Sequence of chain 1.C:
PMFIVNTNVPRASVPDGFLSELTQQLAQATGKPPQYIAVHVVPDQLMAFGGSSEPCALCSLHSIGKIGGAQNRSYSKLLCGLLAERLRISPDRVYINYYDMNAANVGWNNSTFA

Binding-site contacts:
Ligand atom CAJ contacts residue SER63 of chain 1.A at 4.3 Å.
Ligand atom NAG contacts residue TYR36 of chain 1.A at 4.2 Å.
Ligand atom CAD contacts residue MET101 of chain 1.A at 3.9 Å (hydrophobic).
Ligand atom SAB contacts residue LYS32 of chain 1.A at 4.0 Å.
Ligand atom OAH contacts residue ILE64 of chain 1.A at 3.3 Å (h-bond).
Ligand atom OAH contacts residue SER63 of chain 1.A at 3.2 Å.
Ligand atom CAD contacts residue VAL106 of chain 1.A at 3.9 Å (hydrophobic).
Ligand atom CAC contacts residue HIS62 of chain 1.A at 4.2 Å.
Ligand atom NAG contacts residue HIS62 of chain 1.A at 3.8 Å.
Ligand atom CAC contacts residue VAL106 of chain 1.A at 3.6 Å (hydrophobic).
Ligand atom NAG contacts residue PRO1 of chain 1.A at 2.3 Å (h-bond).
Ligand atom CAC contacts residue ASN97 of chain 1.C at 3.5 Å.
Ligand atom CAF contacts residue TYR95 of chain 1.C at 3.7 Å (hydrophobic).
Ligand atom CAD contacts residue ASN97 of chain 1.C at 4.0 Å.
Ligand atom CAI contacts residue PRO1 of chain 1.A at 1.4 Å (hydrophobic).
Ligand atom SAB contacts residue PRO1 of chain 1.A at 2.7 Å (h-bond).
Ligand atom NAG contacts residue MET2 of chain 1.A at 3.5 Å (h-bond).
Ligand atom NAG contacts residue SER63 of chain 1.A at 4.5 Å.
Ligand atom CAE contacts residue VAL106 of chain 1.A at 3.9 Å (hydrophobic).
Ligand atom SAB contacts residue TYR36 of chain 1.A at 4.0 Å.
Ligand atom NAG contacts residue TYR95 of chain 1.C at 4.5 Å.
Ligand atom CAI contacts residue TYR36 of chain 1.A at 4.1 Å (hydrophobic).
Ligand atom OAH contacts residue HIS62 of chain 1.A at 3.5 Å (h-bond).
Ligand atom CAJ contacts residue HIS62 of chain 1.A at 4.0 Å.
Ligand atom CAE contacts residue TYR95 of chain 1.C at 3.9 Å (hydrophobic).
Ligand atom CAC contacts residue MET2 of chain 1.A at 3.8 Å (hydrophobic).
Ligand atom CAD contacts residue ILE64 of chain 1.A at 4.0 Å (hydrophobic).
Ligand atom CAF contacts residue TYR36 of chain 1.A at 4.4 Å (hydrophobic).
Ligand atom CAI contacts residue MET2 of chain 1.A at 4.1 Å (hydrophobic).
Ligand atom CAD contacts residue SER63 of chain 1.A at 3.8 Å.
Ligand atom CAD contacts residue HIS62 of chain 1.A at 3.7 Å.
Ligand atom CAJ contacts residue TYR95 of chain 1.C at 4.4 Å (hydrophobic).
Ligand atom CAE contacts residue MET2 of chain 1.A at 3.9 Å (hydrophobic).
Ligand atom CAJ contacts residue ILE64 of chain 1.A at 4.5 Å (hydrophobic).
Ligand atom CAF contacts residue PRO1 of chain 1.A at 3.6 Å (hydrophobic).

Sequence of chain 1.A:
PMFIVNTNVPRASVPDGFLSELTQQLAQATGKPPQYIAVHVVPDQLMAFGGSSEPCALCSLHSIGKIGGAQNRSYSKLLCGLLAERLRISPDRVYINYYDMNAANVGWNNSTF

A small-molecule ligand and the protein it binds are described below.
Small molecule (SMILES): S/C=N\Cc1ccco1